Sequence of chain 1.B:
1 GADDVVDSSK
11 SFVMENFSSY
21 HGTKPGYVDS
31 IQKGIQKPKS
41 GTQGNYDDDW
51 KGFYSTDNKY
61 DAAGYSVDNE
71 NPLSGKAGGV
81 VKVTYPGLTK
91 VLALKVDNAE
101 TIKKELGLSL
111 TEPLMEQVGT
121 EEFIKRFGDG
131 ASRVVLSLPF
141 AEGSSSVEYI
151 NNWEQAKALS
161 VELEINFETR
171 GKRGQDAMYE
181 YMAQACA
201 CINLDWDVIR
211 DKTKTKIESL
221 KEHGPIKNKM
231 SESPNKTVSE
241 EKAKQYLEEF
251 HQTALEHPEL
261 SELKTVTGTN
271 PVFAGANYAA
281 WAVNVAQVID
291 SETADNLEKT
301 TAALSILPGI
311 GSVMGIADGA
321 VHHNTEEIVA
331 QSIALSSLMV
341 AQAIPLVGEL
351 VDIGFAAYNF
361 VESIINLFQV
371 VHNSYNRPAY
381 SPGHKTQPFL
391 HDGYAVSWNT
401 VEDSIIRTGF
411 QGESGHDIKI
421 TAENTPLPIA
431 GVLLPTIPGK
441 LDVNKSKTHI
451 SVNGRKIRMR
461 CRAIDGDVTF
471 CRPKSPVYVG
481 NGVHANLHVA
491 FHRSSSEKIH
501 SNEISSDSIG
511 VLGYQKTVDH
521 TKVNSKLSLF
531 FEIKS

The small molecule below binds the protein below.
Small molecule (SMILES): Nc1ncnc2c1ncn2[C@@H]1O[C@H](CO)[C@@H](O[P](=O)(O)OC[C@H]2O[C@@H](n3ccc(=O)[nH]c3=O)[C@H](O)[C@@H]2OP(=O)(O)O)[C@H]1O

Binding-site contacts:
Ligand atom O3X contacts residue THR42 of chain 1.B at 2.9 Å (h-bond).
Ligand atom O4U contacts residue HIS21 of chain 1.B at 3.4 Å.
Ligand atom O2U contacts residue TYR65 of chain 1.B at 3.3 Å.
Ligand atom N3U contacts residue TYR65 of chain 1.B at 3.5 Å.
Ligand atom O5D contacts residue LYS24 of chain 1.B at 3.4 Å (salt-bridge).
Ligand atom O2B contacts residue GLY22 of chain 1.B at 3.5 Å (h-bond).
Ligand atom C2A contacts residue GLN36 of chain 1.B at 3.2 Å.
Ligand atom PU contacts residue ARG458 of chain 1.B at 3.5 Å.
Ligand atom O3X contacts residue GLY44 of chain 1.B at 3.0 Å (h-bond).
Ligand atom N1A contacts residue ILE35 of chain 1.B at 3.5 Å.
Ligand atom O2B contacts residue HIS21 of chain 1.B at 2.6 Å (h-bond).
Ligand atom O2U contacts residue TYR54 of chain 1.B at 3.3 Å.
Ligand atom O1A contacts residue LYS24 of chain 1.B at 2.9 Å (salt-bridge).
Ligand atom O4U contacts residue GLY22 of chain 1.B at 2.9 Å (h-bond).
Ligand atom O1X contacts residue ARG458 of chain 1.B at 2.7 Å (salt-bridge).
Ligand atom C4D contacts residue ARG458 of chain 1.B at 3.6 Å.
Ligand atom C2U contacts residue TYR54 of chain 1.B at 3.5 Å (hydrophobic).
Ligand atom O5B contacts residue TRP153 of chain 1.B at 3.4 Å.
Ligand atom N6A contacts residue ILE31 of chain 1.B at 3.6 Å.
Ligand atom N1U contacts residue TYR65 of chain 1.B at 3.3 Å.
Ligand atom C4U contacts residue HIS21 of chain 1.B at 3.6 Å.
Ligand atom O3D contacts residue ARG458 of chain 1.B at 3.3 Å (salt-bridge).
Ligand atom C5U contacts residue HIS21 of chain 1.B at 3.4 Å.
Ligand atom C5U contacts residue TYR65 of chain 1.B at 3.4 Å (hydrophobic).
Ligand atom O3X contacts residue ASN45 of chain 1.B at 3.4 Å (h-bond).
Ligand atom C6A contacts residue ILE31 of chain 1.B at 3.5 Å (hydrophobic).
Ligand atom C2B contacts residue HIS21 of chain 1.B at 3.1 Å.
Ligand atom C4U contacts residue TYR65 of chain 1.B at 3.5 Å (hydrophobic).
Ligand atom O2X contacts residue ARG458 of chain 1.B at 3.4 Å (salt-bridge).
Ligand atom O1X contacts residue SER446 of chain 1.B at 2.5 Å (h-bond).
Ligand atom C8A contacts residue TYR27 of chain 1.B at 3.5 Å (hydrophobic).
Ligand atom C2U contacts residue TYR65 of chain 1.B at 3.3 Å (hydrophobic).
Ligand atom PU contacts residue THR42 of chain 1.B at 3.6 Å.
Ligand atom C5U contacts residue GLY22 of chain 1.B at 3.5 Å.
Ligand atom C5D contacts residue LYS24 of chain 1.B at 3.6 Å.
Ligand atom O4D contacts residue TYR65 of chain 1.B at 3.3 Å.
Ligand atom N6A contacts residue GLY34 of chain 1.B at 3.0 Å (h-bond).
Ligand atom C6U contacts residue TYR65 of chain 1.B at 3.4 Å (hydrophobic).
Ligand atom N1A contacts residue GLN36 of chain 1.B at 3.1 Å (h-bond).
Ligand atom O2X contacts residue THR42 of chain 1.B at 3.6 Å (h-bond).